Binding-site contacts:
Ligand atom C5 contacts residue ASN657 of chain 1.C at 3.7 Å.
Ligand atom O7 contacts residue ASN657 of chain 1.C at 3.5 Å (h-bond).
Ligand atom C8 contacts residue ASN657 of chain 1.C at 4.5 Å.
Ligand atom O5 contacts residue ASN657 of chain 1.C at 2.4 Å (h-bond).
Ligand atom C7 contacts residue ASN657 of chain 1.C at 3.4 Å.
Ligand atom C3 contacts residue ASN657 of chain 1.C at 3.8 Å.
Ligand atom C1 contacts residue ASN657 of chain 1.C at 1.4 Å.
Ligand atom N2 contacts residue ASN657 of chain 1.C at 2.9 Å (h-bond).
Ligand atom C4 contacts residue ASN657 of chain 1.C at 4.2 Å.
Ligand atom C2 contacts residue ASN657 of chain 1.C at 2.5 Å.

A protein and the small-molecule ligand that binds it are described below.
Small molecule (SMILES): CC(=O)N[C@@H]1[C@@H](O)[C@H](O)[C@@H](CO)O[C@H]1O

Sequence of chain 1.C:
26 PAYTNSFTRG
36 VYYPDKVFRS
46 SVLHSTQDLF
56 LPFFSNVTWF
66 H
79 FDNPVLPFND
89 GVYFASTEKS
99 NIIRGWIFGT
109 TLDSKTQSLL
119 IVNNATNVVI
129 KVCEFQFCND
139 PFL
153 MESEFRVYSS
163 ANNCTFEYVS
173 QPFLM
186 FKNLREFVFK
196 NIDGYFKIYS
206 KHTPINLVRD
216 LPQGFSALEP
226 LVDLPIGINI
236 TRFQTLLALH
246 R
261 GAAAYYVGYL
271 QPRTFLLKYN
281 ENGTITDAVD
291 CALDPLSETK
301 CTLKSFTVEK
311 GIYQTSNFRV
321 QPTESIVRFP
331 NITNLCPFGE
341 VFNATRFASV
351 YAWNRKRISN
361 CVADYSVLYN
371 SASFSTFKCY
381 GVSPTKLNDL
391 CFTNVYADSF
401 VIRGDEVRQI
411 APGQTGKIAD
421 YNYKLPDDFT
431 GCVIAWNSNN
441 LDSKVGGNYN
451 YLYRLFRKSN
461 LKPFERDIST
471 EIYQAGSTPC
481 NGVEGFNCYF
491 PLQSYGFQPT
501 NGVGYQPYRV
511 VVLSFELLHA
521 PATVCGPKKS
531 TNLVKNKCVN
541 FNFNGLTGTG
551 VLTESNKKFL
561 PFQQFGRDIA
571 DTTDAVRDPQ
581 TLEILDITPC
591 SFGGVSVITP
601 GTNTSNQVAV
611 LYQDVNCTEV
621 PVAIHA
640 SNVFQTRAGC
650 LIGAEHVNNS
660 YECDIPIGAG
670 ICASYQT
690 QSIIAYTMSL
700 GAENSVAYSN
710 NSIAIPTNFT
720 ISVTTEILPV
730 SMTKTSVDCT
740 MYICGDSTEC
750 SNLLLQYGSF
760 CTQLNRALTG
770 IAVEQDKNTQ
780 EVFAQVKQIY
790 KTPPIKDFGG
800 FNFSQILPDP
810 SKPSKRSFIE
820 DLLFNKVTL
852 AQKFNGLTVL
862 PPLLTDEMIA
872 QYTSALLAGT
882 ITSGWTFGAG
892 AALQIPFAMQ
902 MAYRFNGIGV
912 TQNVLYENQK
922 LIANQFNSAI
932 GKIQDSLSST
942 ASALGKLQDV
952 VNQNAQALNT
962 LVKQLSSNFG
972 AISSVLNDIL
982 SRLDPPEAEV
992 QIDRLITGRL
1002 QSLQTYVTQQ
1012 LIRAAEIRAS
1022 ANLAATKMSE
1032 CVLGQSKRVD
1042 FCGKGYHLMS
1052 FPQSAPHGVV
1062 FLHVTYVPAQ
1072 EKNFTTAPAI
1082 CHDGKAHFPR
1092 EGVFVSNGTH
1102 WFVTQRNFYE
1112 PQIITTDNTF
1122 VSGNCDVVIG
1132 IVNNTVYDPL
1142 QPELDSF